Sequence of chain 1.B:
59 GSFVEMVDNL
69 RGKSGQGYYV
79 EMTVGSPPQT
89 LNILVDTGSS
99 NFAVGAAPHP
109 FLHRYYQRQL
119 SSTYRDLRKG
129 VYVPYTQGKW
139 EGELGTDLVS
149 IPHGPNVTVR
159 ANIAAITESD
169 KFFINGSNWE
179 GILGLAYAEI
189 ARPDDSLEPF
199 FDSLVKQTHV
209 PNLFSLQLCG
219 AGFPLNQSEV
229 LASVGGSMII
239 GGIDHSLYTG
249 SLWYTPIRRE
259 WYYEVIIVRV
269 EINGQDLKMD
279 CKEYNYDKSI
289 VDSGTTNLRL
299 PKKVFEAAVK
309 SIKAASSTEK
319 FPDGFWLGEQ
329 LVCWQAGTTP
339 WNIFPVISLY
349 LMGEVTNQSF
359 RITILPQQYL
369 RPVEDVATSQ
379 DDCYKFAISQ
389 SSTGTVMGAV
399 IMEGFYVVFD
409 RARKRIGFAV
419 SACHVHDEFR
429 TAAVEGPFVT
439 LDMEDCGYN

This small molecule binds to this protein.
Small molecule (SMILES): CCCN(CCC)C(=O)c1cc(C)cc(C(=O)N[C@@H](Cc2cc(F)cc(F)c2)[C@H](O)[C@H]2CN(Cc3ccccc3)CCN2)c1

Binding-site contacts:
Ligand atom C25 contacts residue ASP290 of chain 1.B at 3.4 Å.
Ligand atom C12 contacts residue THR294 of chain 1.B at 3.6 Å.
Ligand atom N4 contacts residue THR134 of chain 1.B at 2.8 Å (h-bond).
Ligand atom F2 contacts residue GLN135 of chain 1.B at 3.1 Å.
Ligand atom C18 contacts residue GLY292 of chain 1.B at 3.4 Å.
Ligand atom C5 contacts residue GLN135 of chain 1.B at 3.5 Å.
Ligand atom N3 contacts residue ASP290 of chain 1.B at 2.7 Å (salt-bridge).
Ligand atom N2 contacts residue GLY292 of chain 1.B at 3.0 Å (h-bond).
Ligand atom C20 contacts residue GLY292 of chain 1.B at 3.3 Å.
Ligand atom C13 contacts residue GLY292 of chain 1.B at 3.5 Å.
Ligand atom C29 contacts residue GLY96 of chain 1.B at 3.5 Å.
Ligand atom O2 contacts residue GLN135 of chain 1.B at 3.2 Å (h-bond).
Ligand atom C32 contacts residue TYR260 of chain 1.B at 3.2 Å (hydrophobic).
Ligand atom C18 contacts residue ASP94 of chain 1.B at 3.4 Å.
Ligand atom C3 contacts residue GLY292 of chain 1.B at 3.5 Å.
Ligand atom N3 contacts residue GLY96 of chain 1.B at 2.9 Å (h-bond).
Ligand atom O3 contacts residue TYR133 of chain 1.B at 3.6 Å.
Ligand atom O3 contacts residue ASP94 of chain 1.B at 2.6 Å (salt-bridge).
Ligand atom C28 contacts residue THR134 of chain 1.B at 3.5 Å.
Ligand atom O2 contacts residue TYR133 of chain 1.B at 3.4 Å.
Ligand atom C12 contacts residue GLY73 of chain 1.B at 3.4 Å.
Ligand atom O3 contacts residue GLY96 of chain 1.B at 3.2 Å (h-bond).
Ligand atom F2 contacts residue LYS169 of chain 1.B at 3.6 Å.
Ligand atom C10 contacts residue GLN135 of chain 1.B at 3.5 Å.
Ligand atom F1 contacts residue TRP177 of chain 1.B at 3.4 Å.
Ligand atom C22 contacts residue PHE170 of chain 1.B at 3.6 Å (hydrophobic).
Ligand atom C30 contacts residue THR134 of chain 1.B at 3.4 Å.
Ligand atom O2 contacts residue THR134 of chain 1.B at 2.8 Å (h-bond).
Ligand atom C8 contacts residue THR294 of chain 1.B at 3.2 Å.
Ligand atom F2 contacts residue GLY136 of chain 1.B at 3.6 Å.
Ligand atom C29 contacts residue ASP290 of chain 1.B at 3.3 Å.
Ligand atom F2 contacts residue PHE170 of chain 1.B at 3.3 Å.
Ligand atom C8 contacts residue GLY73 of chain 1.B at 3.5 Å.
Ligand atom O1 contacts residue THR294 of chain 1.B at 2.7 Å (h-bond).
Ligand atom F1 contacts residue ILE172 of chain 1.B at 3.6 Å.
Ligand atom O3 contacts residue SER97 of chain 1.B at 3.4 Å.
Ligand atom C34 contacts residue ILE188 of chain 1.B at 3.4 Å (hydrophobic).
Ligand atom C17 contacts residue ASP94 of chain 1.B at 3.6 Å.
Ligand atom C20 contacts residue LEU92 of chain 1.B at 3.6 Å (hydrophobic).
Ligand atom C6 contacts residue GLN135 of chain 1.B at 3.6 Å.